Binding-site contacts:
Ligand atom C3 contacts residue LEU216 of chain 2.A at 4.0 Å (hydrophobic).
Ligand atom C31 contacts residue ASN214 of chain 2.A at 3.3 Å.
Ligand atom C4A contacts residue ILE170 of chain 2.A at 3.9 Å (hydrophobic).
Ligand atom C4A contacts residue ALA24 of chain 2.C at 4.0 Å (hydrophobic).
Ligand atom N3A contacts residue ALA24 of chain 2.C at 3.8 Å.
Ligand atom O1A contacts residue PHE121 of chain 2.A at 4.0 Å.
Ligand atom C4B contacts residue TYR146 of chain 2.A at 3.7 Å (hydrophobic).
Ligand atom C4 contacts residue TYR192 of chain 2.A at 3.5 Å (hydrophobic).
Ligand atom C3C contacts residue LEU216 of chain 2.A at 3.7 Å (hydrophobic).
Ligand atom C3C contacts residue TYR192 of chain 2.A at 4.0 Å (hydrophobic).
Ligand atom C3B contacts residue ILE219 of chain 2.A at 3.8 Å (hydrophobic).
Ligand atom C2B contacts residue ILE219 of chain 2.A at 3.8 Å (hydrophobic).
Ligand atom C5A contacts residue ILE170 of chain 2.A at 3.8 Å (hydrophobic).
Ligand atom N3A contacts residue MET181 of chain 2.A at 3.3 Å.
Ligand atom C5A contacts residue PRO168 of chain 2.A at 4.0 Å (hydrophobic).
Ligand atom C1B contacts residue ILE183 of chain 2.A at 4.0 Å (hydrophobic).
Ligand atom C2A contacts residue TYR146 of chain 2.A at 3.7 Å (hydrophobic).
Ligand atom C1C contacts residue PHE115 of chain 2.A at 3.9 Å (hydrophobic).
Ligand atom C6B contacts residue TYR146 of chain 2.A at 3.8 Å (hydrophobic).
Ligand atom O1 contacts residue W711 of chain 2.F at 3.7 Å.
Ligand atom C5A contacts residue ILE144 of chain 2.A at 3.7 Å (hydrophobic).
Ligand atom C31 contacts residue W711 of chain 2.F at 3.0 Å.
Ligand atom C4C contacts residue MET117 of chain 2.A at 3.9 Å (hydrophobic).
Ligand atom N2 contacts residue W711 of chain 2.F at 2.9 Å.
Ligand atom O1B contacts residue ILE95 of chain 2.A at 3.6 Å.
Ligand atom C2C contacts residue LEU216 of chain 2.A at 3.7 Å (hydrophobic).
Ligand atom C6C contacts residue ILE186 of chain 2.A at 3.9 Å (hydrophobic).
Ligand atom C4B contacts residue ILE183 of chain 2.A at 4.0 Å (hydrophobic).
Ligand atom C3 contacts residue W711 of chain 2.F at 3.3 Å.
Ligand atom N2 contacts residue THR97 of chain 2.A at 3.7 Å.
Ligand atom C1C contacts residue THR97 of chain 2.A at 3.9 Å.
Ligand atom C6B contacts residue ILE183 of chain 2.A at 3.6 Å (hydrophobic).
Ligand atom C2C contacts residue THR97 of chain 2.A at 3.9 Å.
Ligand atom C2A contacts residue MET181 of chain 2.A at 3.7 Å (hydrophobic).
Ligand atom C4A contacts residue MET181 of chain 2.A at 3.6 Å (hydrophobic).
Ligand atom C5B contacts residue TYR146 of chain 2.A at 3.4 Å (hydrophobic).
Ligand atom C5B contacts residue ILE183 of chain 2.A at 3.7 Å (hydrophobic).
Ligand atom O1 contacts residue THR97 of chain 2.A at 3.4 Å (h-bond).
Ligand atom N3A contacts residue TYR146 of chain 2.A at 4.0 Å.
Ligand atom C31 contacts residue LEU216 of chain 2.A at 3.4 Å (hydrophobic).

The small molecule below binds the protein below.
Small molecule (SMILES): Cc1cc(CCCCCCCOc2ccc(C3=NCCO3)cc2)on1

Sequence of chain 2.A:
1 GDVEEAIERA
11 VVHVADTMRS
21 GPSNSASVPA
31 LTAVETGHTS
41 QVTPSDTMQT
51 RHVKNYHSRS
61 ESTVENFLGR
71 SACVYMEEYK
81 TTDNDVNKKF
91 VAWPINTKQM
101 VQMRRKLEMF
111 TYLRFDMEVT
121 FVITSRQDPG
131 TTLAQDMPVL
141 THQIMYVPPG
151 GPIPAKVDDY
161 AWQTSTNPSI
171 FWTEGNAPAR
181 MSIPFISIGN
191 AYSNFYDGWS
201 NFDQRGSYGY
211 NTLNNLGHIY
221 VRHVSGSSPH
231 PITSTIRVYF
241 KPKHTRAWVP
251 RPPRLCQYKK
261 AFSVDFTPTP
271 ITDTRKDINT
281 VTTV

Sequence of chain 2.C:
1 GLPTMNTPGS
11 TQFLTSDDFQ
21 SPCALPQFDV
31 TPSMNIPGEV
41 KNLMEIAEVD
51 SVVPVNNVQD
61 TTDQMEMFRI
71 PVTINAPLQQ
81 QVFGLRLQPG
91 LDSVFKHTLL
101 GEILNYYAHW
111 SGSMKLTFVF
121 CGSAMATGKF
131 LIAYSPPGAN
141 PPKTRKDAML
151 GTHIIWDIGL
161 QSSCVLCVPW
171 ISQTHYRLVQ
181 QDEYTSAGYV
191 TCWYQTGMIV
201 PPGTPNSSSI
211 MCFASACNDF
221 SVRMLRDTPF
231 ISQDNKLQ